This small molecule binds to this protein.
Small molecule (SMILES): Nc1ccn([C@H]2C[C@H](O)[C@@H](CO[P](=O)(O)O[P](=O)(O)OP(=O)(O)O)O2)c(=O)n1

Binding-site contacts:
Ligand atom O2A contacts residue HIS103 of chain 1.D at 2.8 Å (h-bond).
Ligand atom O5' contacts residue HIS103 of chain 1.D at 3.0 Å (h-bond).
Ligand atom PB contacts residue MG1 of chain 1.W at 3.2 Å.
Ligand atom C2 contacts residue HIS103 of chain 1.D at 3.6 Å.
Ligand atom C1' contacts residue HIS103 of chain 1.D at 3.6 Å.
Ligand atom O3' contacts residue GLN37 of chain 1.D at 2.9 Å (h-bond).
Ligand atom C5 contacts residue HIS103 of chain 1.D at 3.5 Å.
Ligand atom O3G contacts residue ARG254 of chain 1.D at 3.2 Å (salt-bridge).
Ligand atom C2' contacts residue LEU38 of chain 1.D at 3.7 Å (hydrophobic).
Ligand atom O2B contacts residue ARG94 of chain 1.D at 3.0 Å (salt-bridge).
Ligand atom O3G contacts residue TYR203 of chain 1.D at 2.6 Å (h-bond).
Ligand atom O2G contacts residue ARG254 of chain 1.D at 3.0 Å (salt-bridge).
Ligand atom O1A contacts residue ARG52 of chain 1.D at 2.8 Å (salt-bridge).
Ligand atom O3G contacts residue LYS200 of chain 1.D at 3.5 Å.
Ligand atom O3' contacts residue TYR203 of chain 1.D at 3.6 Å.
Ligand atom O1B contacts residue HIS121 of chain 1.D at 3.5 Å (h-bond).
Ligand atom N1 contacts residue HIS103 of chain 1.D at 3.1 Å.
Ligand atom O3A contacts residue ARG94 of chain 1.D at 3.3 Å (salt-bridge).
Ligand atom O2B contacts residue MG1 of chain 1.W at 2.0 Å.
Ligand atom C3' contacts residue ASP207 of chain 1.D at 3.5 Å.
Ligand atom C5' contacts residue TYR203 of chain 1.D at 3.5 Å (hydrophobic).
Ligand atom O3B contacts residue MG1 of chain 1.W at 3.7 Å.
Ligand atom O3' contacts residue LEU38 of chain 1.D at 3.6 Å.
Ligand atom O3A contacts residue ASP199 of chain 1.D at 3.3 Å (salt-bridge).
Ligand atom PA contacts residue HIS103 of chain 1.D at 3.4 Å.
Ligand atom C2' contacts residue TYR262 of chain 1.D at 3.5 Å (hydrophobic).
Ligand atom C6 contacts residue HIS103 of chain 1.D at 3.1 Å.
Ligand atom O2 contacts residue LEU38 of chain 1.D at 3.5 Å.
Ligand atom C3' contacts residue TYR203 of chain 1.D at 3.6 Å (hydrophobic).
Ligand atom N4 contacts residue GLN263 of chain 1.D at 3.1 Å (h-bond).
Ligand atom O2A contacts residue HIS98 of chain 1.D at 3.4 Å (h-bond).
Ligand atom O1A contacts residue ASN95 of chain 1.D at 3.8 Å.
Ligand atom O1G contacts residue MG1 of chain 1.W at 1.9 Å.
Ligand atom O4' contacts residue HIS103 of chain 1.D at 3.2 Å (h-bond).
Ligand atom O1G contacts residue LYS200 of chain 1.D at 3.0 Å (salt-bridge).
Ligand atom O3' contacts residue ASP207 of chain 1.D at 2.8 Å (salt-bridge).
Ligand atom PB contacts residue ARG94 of chain 1.D at 3.8 Å.
Ligand atom O4' contacts residue ARG52 of chain 1.D at 3.1 Å (salt-bridge).
Ligand atom O2A contacts residue HIS121 of chain 1.D at 3.2 Å (h-bond).
Ligand atom PG contacts residue MG1 of chain 1.W at 3.2 Å.

Sequence of chain 1.D:
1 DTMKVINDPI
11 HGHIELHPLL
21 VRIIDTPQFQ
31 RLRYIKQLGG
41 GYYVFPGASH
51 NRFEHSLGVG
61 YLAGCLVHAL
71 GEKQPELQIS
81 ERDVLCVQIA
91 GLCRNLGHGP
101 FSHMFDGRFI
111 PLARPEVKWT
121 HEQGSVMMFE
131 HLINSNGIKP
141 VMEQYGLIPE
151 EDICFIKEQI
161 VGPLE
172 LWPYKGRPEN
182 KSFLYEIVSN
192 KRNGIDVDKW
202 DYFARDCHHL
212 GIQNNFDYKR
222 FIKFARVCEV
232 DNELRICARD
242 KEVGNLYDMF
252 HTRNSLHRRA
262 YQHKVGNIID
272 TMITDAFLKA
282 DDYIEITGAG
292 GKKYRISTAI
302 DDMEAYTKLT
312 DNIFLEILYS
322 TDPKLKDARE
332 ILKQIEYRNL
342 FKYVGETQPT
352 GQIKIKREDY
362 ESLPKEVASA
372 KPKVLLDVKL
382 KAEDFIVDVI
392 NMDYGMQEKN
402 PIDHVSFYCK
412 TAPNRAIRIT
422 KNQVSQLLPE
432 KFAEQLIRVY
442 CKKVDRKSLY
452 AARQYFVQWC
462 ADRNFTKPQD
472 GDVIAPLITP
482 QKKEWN